Sequence of chain 1.A:
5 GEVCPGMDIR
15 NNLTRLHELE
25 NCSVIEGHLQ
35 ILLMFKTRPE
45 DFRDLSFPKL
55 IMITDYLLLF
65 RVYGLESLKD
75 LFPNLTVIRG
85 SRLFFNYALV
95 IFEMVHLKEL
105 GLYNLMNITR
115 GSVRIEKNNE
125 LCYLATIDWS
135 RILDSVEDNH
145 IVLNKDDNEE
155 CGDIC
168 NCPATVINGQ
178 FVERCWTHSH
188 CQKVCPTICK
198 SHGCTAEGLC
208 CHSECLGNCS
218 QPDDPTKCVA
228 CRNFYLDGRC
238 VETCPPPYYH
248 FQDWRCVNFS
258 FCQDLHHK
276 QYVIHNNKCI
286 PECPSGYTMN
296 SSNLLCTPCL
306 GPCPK

The small molecule below binds the protein below.
Small molecule (SMILES): CC(=O)N[C@@H]1[C@@H](O)[C@H](O)[C@@H](CO)O[C@H]1O

Binding-site contacts:
Ligand atom C2 contacts residue ASN215 of chain 1.A at 2.5 Å.
Ligand atom O5 contacts residue ASN215 of chain 1.A at 2.5 Å (h-bond).
Ligand atom C7 contacts residue LYS190 of chain 1.A at 4.1 Å.
Ligand atom C3 contacts residue ASN215 of chain 1.A at 3.9 Å.
Ligand atom N2 contacts residue ASN108 of chain 1.A at 3.4 Å (h-bond).
Ligand atom C6 contacts residue SER217 of chain 1.A at 3.9 Å.
Ligand atom N2 contacts residue ASN215 of chain 1.A at 2.9 Å (h-bond).
Ligand atom C8 contacts residue LYS190 of chain 1.A at 3.6 Å.
Ligand atom C8 contacts residue ASN215 of chain 1.A at 4.4 Å.
Ligand atom C2 contacts residue ASN108 of chain 1.A at 4.1 Å.
Ligand atom O6 contacts residue SER217 of chain 1.A at 4.3 Å.
Ligand atom C8 contacts residue ASN108 of chain 1.A at 3.9 Å.
Ligand atom C1 contacts residue ASN215 of chain 1.A at 1.4 Å.
Ligand atom O7 contacts residue LYS190 of chain 1.A at 3.6 Å.
Ligand atom C7 contacts residue ASN108 of chain 1.A at 4.3 Å.
Ligand atom C8 contacts residue TYR107 of chain 1.A at 4.5 Å (hydrophobic).
Ligand atom C5 contacts residue ASN215 of chain 1.A at 3.7 Å.
Ligand atom C4 contacts residue ASN215 of chain 1.A at 4.4 Å.
Ligand atom C1 contacts residue CYS216 of chain 1.A at 4.5 Å (hydrophobic).
Ligand atom C7 contacts residue ASN215 of chain 1.A at 3.4 Å.
Ligand atom C6 contacts residue CYS216 of chain 1.A at 4.4 Å (hydrophobic).
Ligand atom O7 contacts residue ASN215 of chain 1.A at 3.6 Å.
Ligand atom O5 contacts residue CYS216 of chain 1.A at 4.0 Å.
Ligand atom C5 contacts residue CYS216 of chain 1.A at 4.3 Å (hydrophobic).